A protein and the small-molecule ligand that binds it are described below.
Small molecule (SMILES): C=C(NCc1c(COP(=O)(O)O)cnc(C)c1O)C(=O)O

Sequence of chain 2.A:
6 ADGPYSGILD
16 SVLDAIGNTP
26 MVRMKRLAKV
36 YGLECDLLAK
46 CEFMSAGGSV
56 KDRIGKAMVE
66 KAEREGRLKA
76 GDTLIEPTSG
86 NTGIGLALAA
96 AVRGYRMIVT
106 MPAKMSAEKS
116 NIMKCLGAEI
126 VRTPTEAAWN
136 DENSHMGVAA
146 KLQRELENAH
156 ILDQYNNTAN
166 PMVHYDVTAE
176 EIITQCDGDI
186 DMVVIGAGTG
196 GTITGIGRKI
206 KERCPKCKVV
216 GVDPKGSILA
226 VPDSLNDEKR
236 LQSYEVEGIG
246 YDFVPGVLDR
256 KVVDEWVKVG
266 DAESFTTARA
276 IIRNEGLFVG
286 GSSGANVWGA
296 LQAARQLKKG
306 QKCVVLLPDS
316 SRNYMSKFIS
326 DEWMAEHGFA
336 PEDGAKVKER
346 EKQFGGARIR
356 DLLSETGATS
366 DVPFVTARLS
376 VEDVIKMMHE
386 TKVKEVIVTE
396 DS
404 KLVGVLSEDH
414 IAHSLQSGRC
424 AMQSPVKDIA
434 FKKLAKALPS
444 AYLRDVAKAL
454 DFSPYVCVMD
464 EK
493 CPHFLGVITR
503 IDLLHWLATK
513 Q

Binding-site contacts:
Ligand atom CB contacts residue GLN159 of chain 2.A at 3.5 Å.
Ligand atom C contacts residue SER84 of chain 2.A at 3.4 Å.
Ligand atom O contacts residue ASN86 of chain 2.A at 3.5 Å (h-bond).
Ligand atom O3A contacts residue SER84 of chain 2.A at 3.6 Å.
Ligand atom C2A contacts residue ASN86 of chain 2.A at 3.2 Å.
Ligand atom C4 contacts residue GLY243 of chain 2.A at 3.5 Å.
Ligand atom O contacts residue THR87 of chain 2.A at 3.0 Å (h-bond).
Ligand atom O contacts residue THR83 of chain 2.A at 3.0 Å (h-bond).
Ligand atom OP1 contacts residue GLY195 of chain 2.A at 2.8 Å (h-bond).
Ligand atom OP1 contacts residue GLY193 of chain 2.A at 2.8 Å (h-bond).
Ligand atom P contacts residue THR194 of chain 2.A at 3.7 Å.
Ligand atom C2 contacts residue SER287 of chain 2.A at 3.6 Å.
Ligand atom C6 contacts residue ILE244 of chain 2.A at 3.5 Å (hydrophobic).
Ligand atom C contacts residue THR83 of chain 2.A at 3.3 Å.
Ligand atom C contacts residue GLN159 of chain 2.A at 3.1 Å.
Ligand atom OP2 contacts residue LYS56 of chain 2.A at 2.9 Å (salt-bridge).
Ligand atom N contacts residue GLY243 of chain 2.A at 3.6 Å.
Ligand atom OXT contacts residue THR87 of chain 2.A at 3.4 Å (h-bond).
Ligand atom C6 contacts residue PRO313 of chain 2.A at 3.6 Å (hydrophobic).
Ligand atom C contacts residue THR87 of chain 2.A at 3.4 Å.
Ligand atom OP2 contacts residue THR194 of chain 2.A at 3.2 Å (h-bond).
Ligand atom C2A contacts residue TYR319 of chain 2.A at 3.5 Å (hydrophobic).
Ligand atom CA contacts residue GLN159 of chain 2.A at 3.5 Å.
Ligand atom CA contacts residue SER84 of chain 2.A at 3.3 Å.
Ligand atom CB contacts residue TYR246 of chain 2.A at 3.2 Å (hydrophobic).
Ligand atom OP3 contacts residue THR197 of chain 2.A at 2.5 Å (h-bond).
Ligand atom C5 contacts residue GLY243 of chain 2.A at 3.6 Å.
Ligand atom C4A contacts residue GLY243 of chain 2.A at 3.5 Å.
Ligand atom C2A contacts residue SER287 of chain 2.A at 3.4 Å.
Ligand atom O3A contacts residue ASN86 of chain 2.A at 2.7 Å (h-bond).
Ligand atom C2A contacts residue ASP314 of chain 2.A at 3.4 Å.
Ligand atom OXT contacts residue THR83 of chain 2.A at 2.9 Å (h-bond).
Ligand atom OXT contacts residue GLN159 of chain 2.A at 2.9 Å (h-bond).
Ligand atom OXT contacts residue SER84 of chain 2.A at 3.3 Å (h-bond).
Ligand atom N1 contacts residue SER287 of chain 2.A at 2.9 Å (h-bond).
Ligand atom N contacts residue SER84 of chain 2.A at 3.3 Å (h-bond).
Ligand atom N1 contacts residue PRO313 of chain 2.A at 3.1 Å.
Ligand atom OP1 contacts residue THR194 of chain 2.A at 3.0 Å (h-bond).
Ligand atom O contacts residue SER84 of chain 2.A at 3.5 Å (h-bond).
Ligand atom C5A contacts residue GLY193 of chain 2.A at 3.5 Å.